The small molecule below binds the protein below.
Small molecule (SMILES): CC(=O)N[C@@H]1[C@@H](O)[C@H](O)[C@@H](CO)O[C@H]1O

Binding-site contacts:
Ligand atom C6 contacts residue ASN346 of chain 1.B at 3.7 Å.
Ligand atom C2 contacts residue ASN346 of chain 1.B at 3.2 Å.
Ligand atom C6 contacts residue ASN335 of chain 1.B at 4.0 Å.
Ligand atom O7 contacts residue LYS337 of chain 1.B at 2.3 Å (salt-bridge).
Ligand atom C8 contacts residue LYS337 of chain 1.B at 4.2 Å.
Ligand atom O6 contacts residue ASN335 of chain 1.B at 2.8 Å (h-bond).
Ligand atom O3 contacts residue LYS337 of chain 1.B at 4.4 Å.
Ligand atom O3 contacts residue ASN335 of chain 1.B at 4.2 Å.
Ligand atom O3 contacts residue ASN346 of chain 1.B at 4.3 Å.
Ligand atom C4 contacts residue ASN346 of chain 1.B at 3.3 Å.
Ligand atom O6 contacts residue ASN346 of chain 1.B at 3.3 Å (h-bond).
Ligand atom N2 contacts residue LYS337 of chain 1.B at 3.7 Å.
Ligand atom C4 contacts residue ASN335 of chain 1.B at 3.3 Å.
Ligand atom O3 contacts residue GLN328 of chain 1.B at 3.5 Å (h-bond).
Ligand atom C1 contacts residue ASN346 of chain 1.B at 3.3 Å.
Ligand atom C5 contacts residue ASN346 of chain 1.B at 3.4 Å.
Ligand atom O4 contacts residue ASN335 of chain 1.B at 3.4 Å (h-bond).
Ligand atom C3 contacts residue ASN346 of chain 1.B at 3.8 Å.
Ligand atom C7 contacts residue LYS337 of chain 1.B at 3.1 Å.
Ligand atom C5 contacts residue ASN335 of chain 1.B at 4.2 Å.
Ligand atom O5 contacts residue ASN346 of chain 1.B at 2.8 Å (h-bond).
Ligand atom C2 contacts residue LYS337 of chain 1.B at 3.7 Å.
Ligand atom C3 contacts residue ASN335 of chain 1.B at 4.3 Å.
Ligand atom O7 contacts residue ASN346 of chain 1.B at 4.4 Å.
Ligand atom N2 contacts residue ASN346 of chain 1.B at 4.4 Å.

Sequence of chain 1.B:
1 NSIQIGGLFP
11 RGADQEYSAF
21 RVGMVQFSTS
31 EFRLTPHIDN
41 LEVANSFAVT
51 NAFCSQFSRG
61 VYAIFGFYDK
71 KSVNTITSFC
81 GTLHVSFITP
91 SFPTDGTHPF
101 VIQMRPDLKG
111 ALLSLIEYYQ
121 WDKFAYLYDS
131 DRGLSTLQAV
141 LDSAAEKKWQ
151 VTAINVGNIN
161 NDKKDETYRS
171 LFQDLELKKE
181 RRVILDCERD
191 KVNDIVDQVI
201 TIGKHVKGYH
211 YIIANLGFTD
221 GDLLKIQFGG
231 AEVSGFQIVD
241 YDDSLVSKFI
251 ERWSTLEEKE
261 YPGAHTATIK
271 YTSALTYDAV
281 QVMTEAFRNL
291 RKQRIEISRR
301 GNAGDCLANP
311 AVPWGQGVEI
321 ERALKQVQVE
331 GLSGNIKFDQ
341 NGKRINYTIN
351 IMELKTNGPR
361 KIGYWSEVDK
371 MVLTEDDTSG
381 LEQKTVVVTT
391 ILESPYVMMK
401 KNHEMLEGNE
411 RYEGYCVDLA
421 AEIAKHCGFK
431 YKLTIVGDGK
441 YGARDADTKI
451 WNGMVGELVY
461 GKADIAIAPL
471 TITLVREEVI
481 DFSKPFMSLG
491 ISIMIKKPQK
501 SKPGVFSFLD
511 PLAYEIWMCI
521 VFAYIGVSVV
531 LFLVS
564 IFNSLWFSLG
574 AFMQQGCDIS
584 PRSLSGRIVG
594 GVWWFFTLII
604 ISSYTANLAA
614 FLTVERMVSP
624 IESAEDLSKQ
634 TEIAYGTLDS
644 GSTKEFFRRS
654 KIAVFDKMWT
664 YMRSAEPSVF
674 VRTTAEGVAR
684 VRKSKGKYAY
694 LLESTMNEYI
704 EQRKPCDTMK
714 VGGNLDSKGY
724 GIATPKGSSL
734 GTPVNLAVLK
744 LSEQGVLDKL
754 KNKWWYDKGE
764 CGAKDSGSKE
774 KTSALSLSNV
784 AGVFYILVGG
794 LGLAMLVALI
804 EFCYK